Binding-site contacts:
Ligand atom OAD contacts residue SER675 of chain 1.H at 2.7 Å (h-bond).
Ligand atom CAL contacts residue GLU423 of chain 1.H at 3.4 Å.
Ligand atom CAT contacts residue THR501 of chain 1.H at 3.2 Å.
Ligand atom CAZ contacts residue TYR753 of chain 1.H at 3.6 Å (hydrophobic).
Ligand atom CAU contacts residue ARG506 of chain 1.H at 3.9 Å.
Ligand atom CAV contacts residue PRO499 of chain 1.H at 3.6 Å (hydrophobic).
Ligand atom CAT contacts residue ARG506 of chain 1.H at 3.8 Å.
Ligand atom OAE contacts residue SER675 of chain 1.H at 2.2 Å (h-bond).
Ligand atom FAF contacts residue TYR426 of chain 1.H at 3.7 Å.
Ligand atom CAJ contacts residue TYR471 of chain 1.H at 3.4 Å (hydrophobic).
Ligand atom CAV contacts residue THR501 of chain 1.H at 3.8 Å.
Ligand atom NAP contacts residue PRO499 of chain 1.H at 3.1 Å (h-bond).
Ligand atom NAY contacts residue TYR471 of chain 1.H at 3.5 Å.
Ligand atom NAP contacts residue TYR471 of chain 1.H at 3.7 Å.
Ligand atom PBA contacts residue SER675 of chain 1.H at 3.1 Å.
Ligand atom FAG contacts residue TYR753 of chain 1.H at 2.6 Å.
Ligand atom OAA contacts residue THR501 of chain 1.H at 2.9 Å (h-bond).
Ligand atom FAF contacts residue TYR471 of chain 1.H at 3.1 Å.
Ligand atom CAT contacts residue TYR471 of chain 1.H at 3.7 Å (hydrophobic).
Ligand atom CAR contacts residue TYR471 of chain 1.H at 3.8 Å (hydrophobic).
Ligand atom OAA contacts residue TYR471 of chain 1.H at 3.9 Å.
Ligand atom CAS contacts residue TYR753 of chain 1.H at 3.7 Å (hydrophobic).
Ligand atom OAQ contacts residue THR707 of chain 1.H at 3.4 Å (h-bond).
Ligand atom FAH contacts residue TYR471 of chain 1.H at 3.8 Å.
Ligand atom OAA contacts residue LEU500 of chain 1.H at 3.2 Å.
Ligand atom OAA contacts residue ARG506 of chain 1.H at 2.4 Å (salt-bridge).
Ligand atom OAB contacts residue ARG506 of chain 1.H at 3.0 Å (salt-bridge).
Ligand atom FAG contacts residue THR728 of chain 1.H at 3.8 Å.
Ligand atom CAW contacts residue TYR471 of chain 1.H at 3.2 Å (hydrophobic).
Ligand atom CAN contacts residue GLU423 of chain 1.H at 3.4 Å.
Ligand atom CAS contacts residue TYR471 of chain 1.H at 3.4 Å (hydrophobic).
Ligand atom OAD contacts residue GLY674 of chain 1.H at 3.4 Å.
Ligand atom CAJ contacts residue TYR753 of chain 1.H at 3.6 Å (hydrophobic).
Ligand atom CAI contacts residue TYR471 of chain 1.H at 3.5 Å (hydrophobic).
Ligand atom CAU contacts residue TYR471 of chain 1.H at 3.7 Å (hydrophobic).
Ligand atom CAV contacts residue TYR471 of chain 1.H at 3.3 Å (hydrophobic).
Ligand atom CAJ contacts residue PRO499 of chain 1.H at 3.1 Å (hydrophobic).
Ligand atom NAP contacts residue THR501 of chain 1.H at 3.1 Å (h-bond).
Ligand atom FAF contacts residue PRO499 of chain 1.H at 3.1 Å.
Ligand atom CAZ contacts residue TYR471 of chain 1.H at 3.6 Å (hydrophobic).

Sequence of chain 1.H:
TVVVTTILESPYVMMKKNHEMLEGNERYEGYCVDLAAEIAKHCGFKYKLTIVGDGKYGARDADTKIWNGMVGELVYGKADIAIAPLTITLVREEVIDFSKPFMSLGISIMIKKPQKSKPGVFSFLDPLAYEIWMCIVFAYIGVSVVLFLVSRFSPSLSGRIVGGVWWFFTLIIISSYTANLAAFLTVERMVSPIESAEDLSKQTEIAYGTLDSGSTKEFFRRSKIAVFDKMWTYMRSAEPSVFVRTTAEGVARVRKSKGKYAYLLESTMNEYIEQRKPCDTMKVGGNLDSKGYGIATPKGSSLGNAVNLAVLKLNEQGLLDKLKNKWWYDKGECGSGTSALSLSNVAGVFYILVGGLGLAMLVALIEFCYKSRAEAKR

A small-molecule ligand and the protein it binds are described below.
Small molecule (SMILES): O=c1[nH]c2cc(C(F)(F)F)c(N3CCOCC3)cc2n(CP(=O)(O)O)c1=O